Binding-site contacts:
Ligand atom C3 contacts residue TRP52 of chain 1.J at 4.0 Å (hydrophobic).
Ligand atom C2 contacts residue TRP52 of chain 1.J at 4.1 Å (hydrophobic).
Ligand atom C40 contacts residue LEU50 of chain 1.J at 4.0 Å (hydrophobic).
Ligand atom C25 contacts residue MET31 of chain 1.C at 4.1 Å (hydrophobic).
Ligand atom C18 contacts residue PHE35 of chain 1.C at 3.4 Å (hydrophobic).
Ligand atom C25 contacts residue PHE35 of chain 1.C at 3.5 Å (hydrophobic).
Ligand atom C19 contacts residue MET31 of chain 1.C at 3.2 Å (hydrophobic).
Ligand atom O61 contacts residue PHE35 of chain 1.C at 3.0 Å (h-bond).
Ligand atom C18 contacts residue CYS49 of chain 1.J at 4.1 Å (hydrophobic).
Ligand atom C22 contacts residue CYS49 of chain 1.J at 3.6 Å (hydrophobic).
Ligand atom O49 contacts residue TYR45 of chain 1.J at 3.9 Å.
Ligand atom O16 contacts residue CYS49 of chain 1.J at 3.6 Å (h-bond).
Ligand atom C6 contacts residue MET31 of chain 1.C at 4.0 Å (hydrophobic).
Ligand atom C4 contacts residue TRP52 of chain 1.J at 3.4 Å (hydrophobic).
Ligand atom C57 contacts residue TRP52 of chain 1.J at 3.4 Å (hydrophobic).
Ligand atom C34 contacts residue ALA114 of chain 1.A at 4.1 Å (hydrophobic).
Ligand atom C18 contacts residue MET31 of chain 1.C at 3.8 Å (hydrophobic).
Ligand atom C28 contacts residue THR30 of chain 1.C at 4.1 Å.
Ligand atom O49 contacts residue TYR48 of chain 1.J at 3.1 Å.
Ligand atom C19 contacts residue CYS49 of chain 1.J at 3.9 Å (hydrophobic).
Ligand atom C37 contacts residue SER27 of chain 1.C at 3.9 Å.
Ligand atom C37 contacts residue LEU50 of chain 1.J at 3.8 Å (hydrophobic).
Ligand atom C19 contacts residue PHE35 of chain 1.C at 3.4 Å (hydrophobic).
Ligand atom C40 contacts residue ALA114 of chain 1.A at 4.0 Å (hydrophobic).
Ligand atom C22 contacts residue PHE35 of chain 1.C at 3.6 Å (hydrophobic).
Ligand atom O16 contacts residue MET31 of chain 1.C at 3.1 Å.
Ligand atom C22 contacts residue MET31 of chain 1.C at 4.2 Å (hydrophobic).
Ligand atom C1 contacts residue MET31 of chain 1.C at 4.0 Å (hydrophobic).
Ligand atom C25 contacts residue THR30 of chain 1.C at 4.1 Å.
Ligand atom O55 contacts residue TYR48 of chain 1.J at 4.0 Å.
Ligand atom C37 contacts residue SER46 of chain 1.J at 3.6 Å.
Ligand atom O49 contacts residue CYS49 of chain 1.J at 3.5 Å (h-bond).
Ligand atom C43 contacts residue LEU110 of chain 1.A at 3.5 Å (hydrophobic).
Ligand atom C34 contacts residue LEU145 of chain 1.A at 3.9 Å (hydrophobic).
Ligand atom C6 contacts residue TRP52 of chain 1.J at 3.7 Å (hydrophobic).
Ligand atom C34 contacts residue LEU50 of chain 1.J at 4.0 Å (hydrophobic).
Ligand atom O5 contacts residue TRP52 of chain 1.J at 3.8 Å.
Ligand atom O5 contacts residue PHE35 of chain 1.C at 3.8 Å.
Ligand atom C28 contacts residue PHE35 of chain 1.C at 4.1 Å (hydrophobic).
Ligand atom C43 contacts residue SER46 of chain 1.J at 3.5 Å.

Sequence of chain 1.A:
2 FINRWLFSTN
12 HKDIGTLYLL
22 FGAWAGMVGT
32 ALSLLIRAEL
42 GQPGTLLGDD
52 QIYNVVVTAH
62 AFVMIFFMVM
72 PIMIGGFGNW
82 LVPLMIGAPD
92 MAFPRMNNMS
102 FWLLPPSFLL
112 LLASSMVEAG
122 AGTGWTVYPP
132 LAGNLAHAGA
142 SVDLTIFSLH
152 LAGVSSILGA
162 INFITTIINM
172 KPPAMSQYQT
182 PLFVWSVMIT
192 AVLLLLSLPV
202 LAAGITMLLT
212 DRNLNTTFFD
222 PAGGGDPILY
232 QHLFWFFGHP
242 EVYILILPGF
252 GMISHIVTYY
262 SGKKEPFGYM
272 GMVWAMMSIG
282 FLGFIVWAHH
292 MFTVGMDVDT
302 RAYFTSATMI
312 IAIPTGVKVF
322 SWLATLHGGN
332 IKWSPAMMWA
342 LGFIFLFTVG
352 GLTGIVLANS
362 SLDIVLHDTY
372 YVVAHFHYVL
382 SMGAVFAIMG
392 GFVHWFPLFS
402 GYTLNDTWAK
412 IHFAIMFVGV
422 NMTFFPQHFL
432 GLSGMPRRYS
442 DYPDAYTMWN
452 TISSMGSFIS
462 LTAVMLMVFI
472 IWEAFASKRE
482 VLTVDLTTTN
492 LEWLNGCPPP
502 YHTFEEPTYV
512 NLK

Sequence of chain 1.J:
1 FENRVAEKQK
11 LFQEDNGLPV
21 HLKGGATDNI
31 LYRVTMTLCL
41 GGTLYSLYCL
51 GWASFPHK

Sequence of chain 1.C:
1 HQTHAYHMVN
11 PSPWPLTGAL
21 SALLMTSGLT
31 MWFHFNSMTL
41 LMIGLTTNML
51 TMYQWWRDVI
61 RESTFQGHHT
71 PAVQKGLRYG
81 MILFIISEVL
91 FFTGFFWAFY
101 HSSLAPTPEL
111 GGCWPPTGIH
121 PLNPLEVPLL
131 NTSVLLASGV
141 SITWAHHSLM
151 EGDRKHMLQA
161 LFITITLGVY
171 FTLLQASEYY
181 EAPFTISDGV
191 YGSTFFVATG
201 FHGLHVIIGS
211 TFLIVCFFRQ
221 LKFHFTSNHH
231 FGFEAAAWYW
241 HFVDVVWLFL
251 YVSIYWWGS

A protein and the small-molecule ligand that binds it are described below.
Small molecule (SMILES): CCCCCCCCCCO[C@@H]1O[C@H](CO)[C@@H](O[C@H]2O[C@H](CO)[C@@H](O)[C@H](O)[C@H]2O)[C@H](O)[C@H]1O